Binding-site contacts:
Ligand atom C4 contacts residue ASN696 of chain 1.A at 4.2 Å.
Ligand atom O5 contacts residue ASP783 of chain 1.B at 3.3 Å (salt-bridge).
Ligand atom O5 contacts residue ASN696 of chain 1.A at 2.4 Å (h-bond).
Ligand atom O7 contacts residue ASN696 of chain 1.A at 2.8 Å (h-bond).
Ligand atom C5 contacts residue ASP783 of chain 1.B at 4.3 Å.
Ligand atom C3 contacts residue ASN696 of chain 1.A at 3.8 Å.
Ligand atom N2 contacts residue ASN696 of chain 1.A at 2.9 Å (h-bond).
Ligand atom C1 contacts residue ASN696 of chain 1.A at 1.4 Å.
Ligand atom C8 contacts residue ASN696 of chain 1.A at 4.3 Å.
Ligand atom C1 contacts residue ASP783 of chain 1.B at 4.1 Å.
Ligand atom C5 contacts residue ASN696 of chain 1.A at 3.7 Å.
Ligand atom C2 contacts residue ASN696 of chain 1.A at 2.4 Å.
Ligand atom C7 contacts residue ASN696 of chain 1.A at 3.0 Å.
Ligand atom C6 contacts residue ASP783 of chain 1.B at 4.2 Å.
Ligand atom C8 contacts residue GLY1118 of chain 1.A at 3.6 Å.

This small molecule binds to this protein.
Small molecule (SMILES): CC(=O)N[C@@H]1[C@@H](O)[C@H](O)[C@@H](CO)O[C@H]1O

Sequence of chain 1.B:
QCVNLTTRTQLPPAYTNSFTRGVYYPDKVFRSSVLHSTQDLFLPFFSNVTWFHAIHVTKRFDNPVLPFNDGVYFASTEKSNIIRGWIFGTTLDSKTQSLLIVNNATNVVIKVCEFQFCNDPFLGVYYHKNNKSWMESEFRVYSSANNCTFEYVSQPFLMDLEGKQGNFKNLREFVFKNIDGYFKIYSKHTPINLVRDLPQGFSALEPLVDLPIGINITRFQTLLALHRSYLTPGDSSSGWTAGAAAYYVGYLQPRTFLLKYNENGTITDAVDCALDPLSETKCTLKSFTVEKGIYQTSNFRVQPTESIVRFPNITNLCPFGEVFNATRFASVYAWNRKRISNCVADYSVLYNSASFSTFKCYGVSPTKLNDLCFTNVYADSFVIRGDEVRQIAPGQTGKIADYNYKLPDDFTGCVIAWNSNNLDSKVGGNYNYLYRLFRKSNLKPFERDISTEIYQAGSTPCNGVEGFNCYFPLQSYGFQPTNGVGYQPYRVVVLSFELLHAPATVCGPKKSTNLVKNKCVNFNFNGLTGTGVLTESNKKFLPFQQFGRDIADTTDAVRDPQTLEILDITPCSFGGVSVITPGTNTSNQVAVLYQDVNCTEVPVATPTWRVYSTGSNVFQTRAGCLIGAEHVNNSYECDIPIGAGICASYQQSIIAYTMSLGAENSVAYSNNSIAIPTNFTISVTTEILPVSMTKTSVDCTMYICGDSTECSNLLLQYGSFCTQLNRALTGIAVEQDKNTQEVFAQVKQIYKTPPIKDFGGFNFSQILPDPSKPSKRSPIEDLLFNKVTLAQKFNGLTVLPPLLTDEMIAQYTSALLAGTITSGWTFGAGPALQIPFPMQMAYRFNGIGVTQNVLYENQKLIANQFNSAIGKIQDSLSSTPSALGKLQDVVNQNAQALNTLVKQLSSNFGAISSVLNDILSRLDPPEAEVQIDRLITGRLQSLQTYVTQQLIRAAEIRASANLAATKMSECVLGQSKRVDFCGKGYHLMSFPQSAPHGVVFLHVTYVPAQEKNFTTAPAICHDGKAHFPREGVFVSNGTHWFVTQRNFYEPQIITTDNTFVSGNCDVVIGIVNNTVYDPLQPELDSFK

Sequence of chain 1.A:
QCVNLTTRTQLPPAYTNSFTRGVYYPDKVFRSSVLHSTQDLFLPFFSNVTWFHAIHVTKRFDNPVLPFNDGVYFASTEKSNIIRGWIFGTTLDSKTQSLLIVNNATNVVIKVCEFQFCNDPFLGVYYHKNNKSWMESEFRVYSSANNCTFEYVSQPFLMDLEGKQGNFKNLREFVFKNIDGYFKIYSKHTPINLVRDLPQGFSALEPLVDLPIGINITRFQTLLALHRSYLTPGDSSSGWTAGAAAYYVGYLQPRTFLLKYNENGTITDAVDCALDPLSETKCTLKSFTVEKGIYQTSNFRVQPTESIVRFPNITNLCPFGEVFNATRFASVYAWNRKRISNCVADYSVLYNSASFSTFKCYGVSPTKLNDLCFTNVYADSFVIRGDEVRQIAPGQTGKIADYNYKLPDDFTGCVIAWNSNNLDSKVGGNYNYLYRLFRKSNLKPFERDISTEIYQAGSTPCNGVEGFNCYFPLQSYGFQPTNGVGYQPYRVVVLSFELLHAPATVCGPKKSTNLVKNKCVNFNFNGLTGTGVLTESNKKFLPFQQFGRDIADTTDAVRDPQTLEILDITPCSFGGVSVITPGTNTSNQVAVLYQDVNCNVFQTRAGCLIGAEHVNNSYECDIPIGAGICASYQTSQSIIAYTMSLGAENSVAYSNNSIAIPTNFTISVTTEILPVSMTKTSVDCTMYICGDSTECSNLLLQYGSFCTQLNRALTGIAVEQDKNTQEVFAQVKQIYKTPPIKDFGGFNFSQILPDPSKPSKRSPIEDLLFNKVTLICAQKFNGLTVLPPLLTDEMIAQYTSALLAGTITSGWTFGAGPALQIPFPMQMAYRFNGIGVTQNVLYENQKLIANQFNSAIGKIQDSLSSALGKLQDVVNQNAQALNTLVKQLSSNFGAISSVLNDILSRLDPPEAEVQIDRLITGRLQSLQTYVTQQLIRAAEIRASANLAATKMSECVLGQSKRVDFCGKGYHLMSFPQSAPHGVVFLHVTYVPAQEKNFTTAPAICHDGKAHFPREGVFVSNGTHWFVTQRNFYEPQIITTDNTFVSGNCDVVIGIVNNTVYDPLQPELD